Binding-site contacts:
Ligand atom O2B contacts residue ARG819 of chain 1.A at 3.0 Å (salt-bridge).
Ligand atom O2A contacts residue GLU617 of chain 1.A at 2.6 Å (salt-bridge).
Ligand atom C8 contacts residue ALA818 of chain 1.A at 3.5 Å (hydrophobic).
Ligand atom O2A contacts residue LYS615 of chain 1.A at 3.6 Å.
Ligand atom PB contacts residue GLY614 of chain 1.A at 3.5 Å.
Ligand atom C2' contacts residue GLU617 of chain 1.A at 3.4 Å.
Ligand atom N3 contacts residue GLU617 of chain 1.A at 3.5 Å.
Ligand atom O3B contacts residue ARG819 of chain 1.A at 2.3 Å (salt-bridge).
Ligand atom PB contacts residue LYS615 of chain 1.A at 3.5 Å.
Ligand atom O1B contacts residue LYS615 of chain 1.A at 3.2 Å.
Ligand atom O3G contacts residue GLU756 of chain 1.E at 2.5 Å (salt-bridge).
Ligand atom O2B contacts residue GLY612 of chain 1.A at 3.2 Å (h-bond).
Ligand atom O1B contacts residue GLU756 of chain 1.E at 3.3 Å (salt-bridge).
Ligand atom O3A contacts residue GLY614 of chain 1.A at 3.3 Å (h-bond).
Ligand atom O2B contacts residue GLY614 of chain 1.A at 2.8 Å (h-bond).
Ligand atom PA contacts residue THR616 of chain 1.A at 3.5 Å.
Ligand atom N7 contacts residue GLY614 of chain 1.A at 3.2 Å (h-bond).
Ligand atom O2A contacts residue GLY614 of chain 1.A at 3.3 Å.
Ligand atom C3' contacts residue GLU617 of chain 1.A at 3.6 Å.
Ligand atom PG contacts residue ARG819 of chain 1.A at 3.6 Å.
Ligand atom O3A contacts residue LYS615 of chain 1.A at 2.6 Å (salt-bridge).
Ligand atom O2A contacts residue THR616 of chain 1.A at 3.0 Å (h-bond).
Ligand atom O5' contacts residue GLY614 of chain 1.A at 3.5 Å (h-bond).
Ligand atom PG contacts residue GLU756 of chain 1.E at 3.2 Å.
Ligand atom O1B contacts residue VAL613 of chain 1.A at 3.6 Å.
Ligand atom PB contacts residue ARG819 of chain 1.A at 3.2 Å.
Ligand atom S1G contacts residue GLU756 of chain 1.E at 3.2 Å (salt-bridge).
Ligand atom O1A contacts residue THR616 of chain 1.A at 3.2 Å (h-bond).
Ligand atom N6 contacts residue ILE575 of chain 1.A at 3.0 Å (h-bond).
Ligand atom O3B contacts residue GLU756 of chain 1.E at 2.9 Å (salt-bridge).
Ligand atom O3G contacts residue ARG819 of chain 1.A at 3.5 Å (salt-bridge).
Ligand atom O3A contacts residue THR616 of chain 1.A at 3.1 Å (h-bond).
Ligand atom N7 contacts residue VAL613 of chain 1.A at 3.0 Å.
Ligand atom PA contacts residue GLY614 of chain 1.A at 3.6 Å.
Ligand atom O3' contacts residue GLU617 of chain 1.A at 3.6 Å (salt-bridge).
Ligand atom C8 contacts residue GLY614 of chain 1.A at 3.3 Å.
Ligand atom C5' contacts residue ARG819 of chain 1.A at 3.3 Å.
Ligand atom PB contacts residue GLU756 of chain 1.E at 3.6 Å.
Ligand atom O2B contacts residue VAL613 of chain 1.A at 2.5 Å (h-bond).
Ligand atom O2G contacts residue THR616 of chain 1.A at 2.3 Å (h-bond).

Sequence of chain 1.A:
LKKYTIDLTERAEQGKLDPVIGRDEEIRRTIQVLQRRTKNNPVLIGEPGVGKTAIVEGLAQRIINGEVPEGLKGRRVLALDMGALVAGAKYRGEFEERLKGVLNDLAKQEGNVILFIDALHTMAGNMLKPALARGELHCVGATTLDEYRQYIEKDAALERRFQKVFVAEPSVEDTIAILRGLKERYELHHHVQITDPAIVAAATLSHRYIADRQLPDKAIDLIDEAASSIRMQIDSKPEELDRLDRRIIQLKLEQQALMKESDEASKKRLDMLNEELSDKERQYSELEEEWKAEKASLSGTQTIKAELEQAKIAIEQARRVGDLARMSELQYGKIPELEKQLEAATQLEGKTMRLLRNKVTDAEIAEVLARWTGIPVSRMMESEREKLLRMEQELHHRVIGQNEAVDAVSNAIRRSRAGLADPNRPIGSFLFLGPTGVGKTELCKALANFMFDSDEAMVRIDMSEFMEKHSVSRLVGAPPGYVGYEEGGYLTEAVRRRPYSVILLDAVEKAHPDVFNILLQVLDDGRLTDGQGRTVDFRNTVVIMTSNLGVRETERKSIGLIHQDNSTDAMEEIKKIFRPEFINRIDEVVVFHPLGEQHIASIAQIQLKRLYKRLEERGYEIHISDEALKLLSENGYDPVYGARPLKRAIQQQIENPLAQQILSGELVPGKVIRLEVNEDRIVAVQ

Sequence of chain 1.E:
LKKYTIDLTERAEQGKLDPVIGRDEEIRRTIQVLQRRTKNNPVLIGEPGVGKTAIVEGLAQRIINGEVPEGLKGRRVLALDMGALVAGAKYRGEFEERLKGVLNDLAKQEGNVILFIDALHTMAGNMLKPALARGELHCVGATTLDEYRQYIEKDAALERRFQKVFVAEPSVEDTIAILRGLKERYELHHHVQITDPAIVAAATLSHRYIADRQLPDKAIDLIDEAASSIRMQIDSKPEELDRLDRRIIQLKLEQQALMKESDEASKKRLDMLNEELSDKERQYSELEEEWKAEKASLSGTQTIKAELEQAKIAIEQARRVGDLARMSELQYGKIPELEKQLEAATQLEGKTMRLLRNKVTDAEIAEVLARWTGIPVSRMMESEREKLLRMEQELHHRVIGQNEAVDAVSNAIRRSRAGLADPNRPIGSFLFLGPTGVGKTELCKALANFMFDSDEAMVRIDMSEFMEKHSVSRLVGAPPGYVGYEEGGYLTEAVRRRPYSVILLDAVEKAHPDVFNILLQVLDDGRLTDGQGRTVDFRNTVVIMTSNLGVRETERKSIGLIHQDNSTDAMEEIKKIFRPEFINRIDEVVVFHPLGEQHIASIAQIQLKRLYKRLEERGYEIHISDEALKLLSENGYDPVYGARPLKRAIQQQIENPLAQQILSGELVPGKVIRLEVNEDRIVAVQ

This small molecule binds to this protein.
Small molecule (SMILES): Nc1ncnc2c1ncn2[C@@H]1O[C@H](COP(=O)(O)OP(=O)(O)OP(O)(O)=S)[C@@H](O)[C@H]1O